A protein and the small-molecule ligand that binds it are described below.
Small molecule (SMILES): CC(=O)N[C@H]1[C@H](O[C@H]2[C@H](O)[C@@H](NC(C)=O)CO[C@@H]2CO[C@@H]2O[C@@H](C)[C@@H](O)[C@@H](O)[C@@H]2O)O[C@H](CO)[C@@H](O)[C@@H]1O

Sequence of chain 1.F:
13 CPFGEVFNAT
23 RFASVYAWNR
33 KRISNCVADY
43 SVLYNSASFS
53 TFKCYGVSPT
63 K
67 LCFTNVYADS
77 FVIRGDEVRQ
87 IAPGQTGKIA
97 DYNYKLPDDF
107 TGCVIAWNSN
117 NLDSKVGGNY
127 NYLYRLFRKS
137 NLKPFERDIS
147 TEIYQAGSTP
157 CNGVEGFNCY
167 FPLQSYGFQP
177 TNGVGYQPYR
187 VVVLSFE

Sequence of chain 1.G:
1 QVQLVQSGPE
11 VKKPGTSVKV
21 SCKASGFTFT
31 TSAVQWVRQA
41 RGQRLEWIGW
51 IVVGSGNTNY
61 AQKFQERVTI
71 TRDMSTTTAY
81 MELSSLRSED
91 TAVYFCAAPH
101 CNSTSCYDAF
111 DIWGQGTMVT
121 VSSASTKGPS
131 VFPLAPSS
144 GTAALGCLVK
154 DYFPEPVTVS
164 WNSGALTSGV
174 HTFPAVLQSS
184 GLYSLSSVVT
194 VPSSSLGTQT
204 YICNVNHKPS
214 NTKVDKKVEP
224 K

Binding-site contacts:
Ligand atom C6 contacts residue HIS100 of chain 1.G at 3.6 Å.
Ligand atom C7 contacts residue ASN102 of chain 1.G at 3.0 Å.
Ligand atom O5 contacts residue ASN102 of chain 1.G at 2.4 Å (h-bond).
Ligand atom C6 contacts residue CYS106 of chain 1.G at 4.0 Å (hydrophobic).
Ligand atom C1 contacts residue ASN102 of chain 1.G at 1.4 Å.
Ligand atom C2 contacts residue ASN102 of chain 1.G at 2.4 Å.
Ligand atom C8 contacts residue SER154 of chain 1.F at 4.5 Å.
Ligand atom O7 contacts residue ASN102 of chain 1.G at 2.8 Å (h-bond).
Ligand atom C5 contacts residue SER105 of chain 1.G at 3.6 Å.
Ligand atom O5 contacts residue SER105 of chain 1.G at 3.9 Å.
Ligand atom C8 contacts residue ASN102 of chain 1.G at 4.3 Å.
Ligand atom C5 contacts residue HIS100 of chain 1.G at 4.1 Å.
Ligand atom O4 contacts residue HIS100 of chain 1.G at 4.1 Å.
Ligand atom C6 contacts residue SER105 of chain 1.G at 4.2 Å.
Ligand atom C3 contacts residue ASN102 of chain 1.G at 3.8 Å.
Ligand atom C1 contacts residue SER105 of chain 1.G at 4.1 Å.
Ligand atom C4 contacts residue ASN102 of chain 1.G at 4.2 Å.
Ligand atom N2 contacts residue ASN102 of chain 1.G at 2.9 Å (h-bond).
Ligand atom C4 contacts residue HIS100 of chain 1.G at 3.8 Å.
Ligand atom O4 contacts residue TYR107 of chain 1.G at 4.0 Å.
Ligand atom C5 contacts residue ASN102 of chain 1.G at 3.6 Å.
Ligand atom N2 contacts residue THR104 of chain 1.G at 4.3 Å.
Ligand atom C6 contacts residue TYR107 of chain 1.G at 3.3 Å (hydrophobic).
Ligand atom C1 contacts residue THR104 of chain 1.G at 4.5 Å.